A protein and the small-molecule ligand that binds it are described below.
Small molecule (SMILES): OC[C@H]1O[C@@H](O)[C@H](O)[C@@H](O)[C@H]1O

Sequence of chain 1.A:
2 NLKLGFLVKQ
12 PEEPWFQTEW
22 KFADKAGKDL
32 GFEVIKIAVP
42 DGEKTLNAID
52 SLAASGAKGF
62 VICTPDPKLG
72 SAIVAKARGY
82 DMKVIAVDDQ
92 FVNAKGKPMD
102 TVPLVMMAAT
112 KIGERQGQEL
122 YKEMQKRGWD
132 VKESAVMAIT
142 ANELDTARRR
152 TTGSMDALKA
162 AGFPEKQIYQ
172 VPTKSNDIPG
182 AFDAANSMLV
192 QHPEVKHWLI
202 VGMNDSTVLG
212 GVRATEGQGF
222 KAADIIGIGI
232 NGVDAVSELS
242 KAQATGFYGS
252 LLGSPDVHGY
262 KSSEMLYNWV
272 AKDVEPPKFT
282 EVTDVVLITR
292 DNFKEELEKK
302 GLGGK

Binding-site contacts:
Ligand atom O1 contacts residue THR147 of chain 1.A at 3.4 Å.
Ligand atom C1 contacts residue ASP90 of chain 1.A at 3.2 Å.
Ligand atom O2 contacts residue GLA1 of chain 1.B at 0.6 Å (h-bond).
Ligand atom O6 contacts residue MET108 of chain 1.A at 3.6 Å.
Ligand atom O6 contacts residue HIS259 of chain 1.A at 3.7 Å.
Ligand atom C4 contacts residue GLA1 of chain 1.B at 0.1 Å.
Ligand atom O6 contacts residue GLA1 of chain 1.B at 0.2 Å (h-bond).
Ligand atom O6 contacts residue ASP89 of chain 1.A at 2.7 Å (salt-bridge).
Ligand atom O4 contacts residue GLA1 of chain 1.B at 0.2 Å (h-bond).
Ligand atom O1 contacts residue GLA1 of chain 1.B at 1.3 Å.
Ligand atom C4 contacts residue ASN232 of chain 1.A at 3.4 Å.
Ligand atom O3 contacts residue ASN205 of chain 1.A at 3.2 Å (h-bond).
Ligand atom O4 contacts residue ASN232 of chain 1.A at 2.6 Å (h-bond).
Ligand atom O1 contacts residue LYS10 of chain 1.A at 3.4 Å (salt-bridge).
Ligand atom C6 contacts residue ASP89 of chain 1.A at 3.6 Å.
Ligand atom C5 contacts residue ASP89 of chain 1.A at 3.8 Å.
Ligand atom O5 contacts residue ASP90 of chain 1.A at 3.7 Å.
Ligand atom C6 contacts residue MET108 of chain 1.A at 3.7 Å (hydrophobic).
Ligand atom O1 contacts residue ARG151 of chain 1.A at 3.7 Å.
Ligand atom O5 contacts residue ARG151 of chain 1.A at 3.0 Å (salt-bridge).
Ligand atom O1 contacts residue ASP90 of chain 1.A at 2.5 Å (salt-bridge).
Ligand atom C6 contacts residue TRP16 of chain 1.A at 3.6 Å (hydrophobic).
Ligand atom C3 contacts residue GLA1 of chain 1.B at 0.2 Å.
Ligand atom C1 contacts residue GLA1 of chain 1.B at 0.4 Å.
Ligand atom O4 contacts residue ARG151 of chain 1.A at 2.8 Å (salt-bridge).
Ligand atom C5 contacts residue TRP16 of chain 1.A at 3.8 Å (hydrophobic).
Ligand atom C2 contacts residue GLA1 of chain 1.B at 0.4 Å.
Ligand atom C2 contacts residue LYS10 of chain 1.A at 3.8 Å.
Ligand atom C3 contacts residue GLU14 of chain 1.A at 3.5 Å.
Ligand atom C1 contacts residue LYS10 of chain 1.A at 3.8 Å.
Ligand atom C5 contacts residue GLA1 of chain 1.B at 0.1 Å.
Ligand atom O5 contacts residue GLA1 of chain 1.B at 0.2 Å (h-bond).
Ligand atom O3 contacts residue GLU14 of chain 1.A at 2.5 Å (salt-bridge).
Ligand atom O1 contacts residue LEU145 of chain 1.A at 3.7 Å.
Ligand atom O6 contacts residue TRP16 of chain 1.A at 3.9 Å.
Ligand atom O2 contacts residue LYS10 of chain 1.A at 2.8 Å (salt-bridge).
Ligand atom C6 contacts residue ARG151 of chain 1.A at 3.9 Å.
Ligand atom O3 contacts residue ASN232 of chain 1.A at 3.1 Å (h-bond).
Ligand atom O3 contacts residue GLA1 of chain 1.B at 0.2 Å (h-bond).
Ligand atom C6 contacts residue GLA1 of chain 1.B at 0.2 Å.